Sequence of chain 1.H:
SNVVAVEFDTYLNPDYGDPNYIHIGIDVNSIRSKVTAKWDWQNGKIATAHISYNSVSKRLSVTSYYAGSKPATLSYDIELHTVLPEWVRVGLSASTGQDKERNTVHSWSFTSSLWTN

A protein and the small-molecule ligand that binds it are described below.
Small molecule (SMILES): OC[C@H]1O[C@H](O)[C@@H](O)[C@@H](O)[C@@H]1O

Binding-site contacts:
Ligand atom C3 contacts residue ASN13 of chain 1.H at 4.0 Å.
Ligand atom O6 contacts residue ASP86 of chain 1.D at 3.7 Å.
Ligand atom C6 contacts residue GLY97 of chain 1.H at 4.3 Å.
Ligand atom C4 contacts residue GLY104 of chain 1.D at 3.6 Å.
Ligand atom O3 contacts residue ASN13 of chain 1.H at 4.0 Å.
Ligand atom C5 contacts residue ASP86 of chain 1.D at 3.8 Å.
Ligand atom O4 contacts residue ASN13 of chain 1.H at 2.7 Å (h-bond).
Ligand atom C4 contacts residue TYR11 of chain 1.H at 4.1 Å (hydrophobic).
Ligand atom O2 contacts residue GLY103 of chain 1.D at 4.0 Å.
Ligand atom O3 contacts residue GLY104 of chain 1.D at 3.5 Å (h-bond).
Ligand atom O4 contacts residue ASP86 of chain 1.D at 3.4 Å (salt-bridge).
Ligand atom C4 contacts residue ASP86 of chain 1.D at 3.5 Å.
Ligand atom C6 contacts residue TYR11 of chain 1.H at 3.3 Å (hydrophobic).
Ligand atom O6 contacts residue ALA85 of chain 1.D at 3.8 Å.
Ligand atom O4 contacts residue GLY104 of chain 1.D at 3.2 Å (h-bond).
Ligand atom O6 contacts residue GLY97 of chain 1.H at 3.4 Å.
Ligand atom O5 contacts residue GLN98 of chain 1.H at 3.1 Å (h-bond).
Ligand atom C4 contacts residue ASN13 of chain 1.H at 3.9 Å.
Ligand atom O6 contacts residue GLN98 of chain 1.H at 2.9 Å (h-bond).
Ligand atom O2 contacts residue GLY97 of chain 1.H at 4.2 Å.
Ligand atom O1 contacts residue GLN98 of chain 1.H at 4.2 Å.
Ligand atom C6 contacts residue ASP86 of chain 1.D at 3.0 Å.
Ligand atom C5 contacts residue GLN98 of chain 1.H at 4.2 Å.
Ligand atom C4 contacts residue GLY103 of chain 1.D at 3.8 Å.
Ligand atom C5 contacts residue TYR11 of chain 1.H at 3.4 Å (hydrophobic).
Ligand atom C6 contacts residue ALA85 of chain 1.D at 3.7 Å (hydrophobic).
Ligand atom O5 contacts residue ASP99 of chain 1.H at 4.4 Å.
Ligand atom O6 contacts residue TYR11 of chain 1.H at 4.4 Å.
Ligand atom C6 contacts residue GLN98 of chain 1.H at 4.0 Å.
Ligand atom C3 contacts residue GLY104 of chain 1.D at 4.2 Å.
Ligand atom O3 contacts residue GLY103 of chain 1.D at 3.9 Å.
Ligand atom C1 contacts residue GLN98 of chain 1.H at 3.9 Å.
Ligand atom O4 contacts residue TYR11 of chain 1.H at 3.3 Å.
Ligand atom O5 contacts residue GLY97 of chain 1.H at 4.0 Å.
Ligand atom C3 contacts residue GLY103 of chain 1.D at 4.4 Å.
Ligand atom C6 contacts residue ASP99 of chain 1.H at 4.0 Å.
Ligand atom O4 contacts residue GLY103 of chain 1.D at 4.0 Å.
Ligand atom O6 contacts residue ASP99 of chain 1.H at 2.6 Å (salt-bridge).
Ligand atom O2 contacts residue GLN98 of chain 1.H at 4.4 Å.
Ligand atom O3 contacts residue TYR16 of chain 1.H at 3.6 Å (h-bond).

Sequence of chain 1.D:
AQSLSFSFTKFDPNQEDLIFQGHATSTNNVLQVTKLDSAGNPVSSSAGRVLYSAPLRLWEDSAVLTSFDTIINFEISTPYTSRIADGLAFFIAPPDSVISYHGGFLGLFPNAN